The small molecule below binds the protein below.
Small molecule (SMILES): CC(=O)N[C@H]1[C@H](O[C@H]2[C@H](O)[C@@H](NC(C)=O)CO[C@@H]2CO)O[C@H](CO)[C@@H](O[C@H]2O[C@H](CO)[C@@H](O)[C@H](O[C@H]3O[C@H](CO)[C@@H](O)[C@H](O)[C@@H]3O)[C@@H]2O)[C@@H]1O

Binding-site contacts:
Ligand atom C8 contacts residue ASN413 of chain 1.B at 3.4 Å.
Ligand atom C4 contacts residue ASN413 of chain 1.B at 4.3 Å.
Ligand atom N2 contacts residue ASN413 of chain 1.B at 2.5 Å (h-bond).
Ligand atom C2 contacts residue ASN413 of chain 1.B at 2.6 Å.
Ligand atom C3 contacts residue ASN413 of chain 1.B at 3.9 Å.
Ligand atom C1 contacts residue HIS416 of chain 1.B at 4.1 Å.
Ligand atom O5 contacts residue ASN413 of chain 1.B at 2.3 Å (h-bond).
Ligand atom C5 contacts residue ASN413 of chain 1.B at 3.6 Å.
Ligand atom O5 contacts residue PHE418 of chain 1.B at 3.9 Å.
Ligand atom N2 contacts residue THR415 of chain 1.B at 4.1 Å.
Ligand atom O7 contacts residue ASN413 of chain 1.B at 4.0 Å.
Ligand atom O5 contacts residue HIS416 of chain 1.B at 3.9 Å.
Ligand atom C7 contacts residue ASN413 of chain 1.B at 3.1 Å.
Ligand atom C5 contacts residue MAN1 of chain 1.W at 4.0 Å.
Ligand atom C5 contacts residue HIS416 of chain 1.B at 4.0 Å.
Ligand atom C8 contacts residue HIS416 of chain 1.B at 3.7 Å.
Ligand atom O4 contacts residue MAN1 of chain 1.W at 4.3 Å.
Ligand atom C7 contacts residue HIS416 of chain 1.B at 3.8 Å.
Ligand atom O7 contacts residue HIS416 of chain 1.B at 3.5 Å.
Ligand atom C6 contacts residue HIS416 of chain 1.B at 4.5 Å.
Ligand atom O6 contacts residue MAN1 of chain 1.W at 4.5 Å.
Ligand atom C1 contacts residue ASN413 of chain 1.B at 1.4 Å.

Sequence of chain 1.B:
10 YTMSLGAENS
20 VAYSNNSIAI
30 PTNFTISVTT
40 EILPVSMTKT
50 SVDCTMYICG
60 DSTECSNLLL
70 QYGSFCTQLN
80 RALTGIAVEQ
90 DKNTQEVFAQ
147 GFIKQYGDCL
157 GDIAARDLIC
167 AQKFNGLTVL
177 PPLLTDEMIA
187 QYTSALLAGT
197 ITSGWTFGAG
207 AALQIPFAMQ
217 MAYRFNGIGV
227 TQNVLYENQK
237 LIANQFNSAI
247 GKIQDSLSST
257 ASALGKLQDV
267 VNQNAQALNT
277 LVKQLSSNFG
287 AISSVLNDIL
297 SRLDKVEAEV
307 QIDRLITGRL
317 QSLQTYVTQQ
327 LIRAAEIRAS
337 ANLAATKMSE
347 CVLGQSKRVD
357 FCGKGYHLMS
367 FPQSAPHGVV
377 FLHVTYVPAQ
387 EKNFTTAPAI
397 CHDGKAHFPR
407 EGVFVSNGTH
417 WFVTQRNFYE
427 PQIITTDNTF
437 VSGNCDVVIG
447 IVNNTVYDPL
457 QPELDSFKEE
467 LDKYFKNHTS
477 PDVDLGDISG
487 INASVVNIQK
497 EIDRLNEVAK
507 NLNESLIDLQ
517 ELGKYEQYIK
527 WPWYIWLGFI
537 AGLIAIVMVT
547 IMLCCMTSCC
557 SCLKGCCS